The protein below binds the small molecule below.
Small molecule (SMILES): CC(=O)N[C@H]1[C@H](O[C@H]2[C@H](O)[C@@H](NC(C)=O)CO[C@@H]2CO)O[C@H](CO)[C@@H](O)[C@@H]1O

Binding-site contacts:
Ligand atom C2 contacts residue THR270 of chain 1.C at 4.2 Å.
Ligand atom C6 contacts residue ILE268 of chain 1.C at 3.5 Å (hydrophobic).
Ligand atom C3 contacts residue ASN47 of chain 1.C at 3.7 Å.
Ligand atom C5 contacts residue THR270 of chain 1.C at 4.2 Å.
Ligand atom C1 contacts residue ASP269 of chain 1.C at 3.8 Å.
Ligand atom O6 contacts residue ILE268 of chain 1.C at 4.2 Å.
Ligand atom C5 contacts residue ASN47 of chain 1.C at 3.6 Å.
Ligand atom O7 contacts residue THR270 of chain 1.C at 3.8 Å.
Ligand atom N2 contacts residue ASN48 of chain 1.C at 4.1 Å.
Ligand atom C1 contacts residue THR270 of chain 1.C at 3.7 Å.
Ligand atom C7 contacts residue ASN48 of chain 1.C at 4.1 Å.
Ligand atom C6 contacts residue ASP269 of chain 1.C at 3.1 Å.
Ligand atom O6 contacts residue ASP269 of chain 1.C at 4.5 Å.
Ligand atom O7 contacts residue ASN47 of chain 1.C at 3.6 Å (h-bond).
Ligand atom C8 contacts residue ASN48 of chain 1.C at 3.3 Å.
Ligand atom C2 contacts residue ASN47 of chain 1.C at 2.3 Å.
Ligand atom C3 contacts residue THR270 of chain 1.C at 4.3 Å.
Ligand atom O5 contacts residue ASP269 of chain 1.C at 3.8 Å.
Ligand atom C8 contacts residue ASP269 of chain 1.C at 3.9 Å.
Ligand atom C1 contacts residue ASN47 of chain 1.C at 1.4 Å.
Ligand atom C5 contacts residue ILE268 of chain 1.C at 4.2 Å (hydrophobic).
Ligand atom C7 contacts residue ASN47 of chain 1.C at 3.4 Å.
Ligand atom O7 contacts residue ASP269 of chain 1.C at 4.4 Å.
Ligand atom O5 contacts residue ILE268 of chain 1.C at 3.7 Å.
Ligand atom N2 contacts residue THR270 of chain 1.C at 4.0 Å.
Ligand atom C8 contacts residue ASN47 of chain 1.C at 3.5 Å.
Ligand atom C7 contacts residue ASP269 of chain 1.C at 4.3 Å.
Ligand atom N2 contacts residue ASN47 of chain 1.C at 2.9 Å (h-bond).
Ligand atom O5 contacts residue ASN47 of chain 1.C at 2.4 Å (h-bond).
Ligand atom C4 contacts residue ASN47 of chain 1.C at 4.2 Å.
Ligand atom C5 contacts residue ASP269 of chain 1.C at 3.5 Å.
Ligand atom O5 contacts residue THR270 of chain 1.C at 4.3 Å.

Sequence of chain 1.C:
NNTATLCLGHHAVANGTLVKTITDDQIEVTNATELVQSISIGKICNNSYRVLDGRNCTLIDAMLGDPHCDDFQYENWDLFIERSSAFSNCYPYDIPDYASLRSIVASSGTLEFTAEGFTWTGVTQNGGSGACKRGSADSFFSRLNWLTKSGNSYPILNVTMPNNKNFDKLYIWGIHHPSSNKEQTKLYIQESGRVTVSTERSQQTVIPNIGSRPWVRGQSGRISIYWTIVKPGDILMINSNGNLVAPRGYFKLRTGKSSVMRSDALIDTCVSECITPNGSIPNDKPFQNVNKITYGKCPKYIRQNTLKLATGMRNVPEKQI